Binding-site contacts:
Ligand atom C3 contacts residue GLY98 of chain 1.A at 3.6 Å.
Ligand atom C3 contacts residue THR226 of chain 1.A at 3.2 Å.
Ligand atom O4 contacts residue LEU99 of chain 1.A at 3.3 Å (h-bond).
Ligand atom C5 contacts residue ASN14 of chain 1.A at 3.7 Å.
Ligand atom C4 contacts residue LEU99 of chain 1.A at 3.7 Å (hydrophobic).
Ligand atom C6 contacts residue TYR12 of chain 1.A at 3.5 Å (hydrophobic).
Ligand atom O1 contacts residue ARG228 of chain 1.A at 3.1 Å (salt-bridge).
Ligand atom O5 contacts residue GLY227 of chain 1.A at 2.9 Å.
Ligand atom O6 contacts residue TYR12 of chain 1.A at 2.4 Å.
Ligand atom O6 contacts residue ASN14 of chain 1.A at 2.4 Å (h-bond).
Ligand atom C3 contacts residue LEU99 of chain 1.A at 3.0 Å (hydrophobic).
Ligand atom O2 contacts residue ARG228 of chain 1.A at 3.0 Å (salt-bridge).
Ligand atom O4 contacts residue GLY98 of chain 1.A at 3.5 Å.
Ligand atom C5 contacts residue ASP208 of chain 1.A at 2.8 Å.
Ligand atom C4 contacts residue THR226 of chain 1.A at 3.8 Å.
Ligand atom O6 contacts residue ASP208 of chain 1.A at 2.6 Å (salt-bridge).
Ligand atom O2 contacts residue LEU99 of chain 1.A at 3.8 Å.
Ligand atom O5 contacts residue ASP208 of chain 1.A at 3.4 Å (salt-bridge).
Ligand atom O4 contacts residue ALA207 of chain 1.A at 3.3 Å.
Ligand atom C6 contacts residue ASP208 of chain 1.A at 3.3 Å.
Ligand atom C4 contacts residue ASP208 of chain 1.A at 3.5 Å.
Ligand atom C1 contacts residue ARG228 of chain 1.A at 3.4 Å.
Ligand atom O4 contacts residue GLY224 of chain 1.A at 3.9 Å.
Ligand atom O4 contacts residue THR226 of chain 1.A at 2.6 Å (h-bond).
Ligand atom O4 contacts residue TYR100 of chain 1.A at 3.2 Å (h-bond).
Ligand atom C6 contacts residue ARG228 of chain 1.A at 3.8 Å.
Ligand atom O3 contacts residue THR226 of chain 1.A at 2.9 Å (h-bond).
Ligand atom O5 contacts residue ARG228 of chain 1.A at 2.6 Å (salt-bridge).
Ligand atom C5 contacts residue ARG228 of chain 1.A at 3.5 Å.
Ligand atom O1 contacts residue GLY227 of chain 1.A at 3.5 Å.
Ligand atom O3 contacts residue LEU99 of chain 1.A at 2.9 Å.
Ligand atom C5 contacts residue GLY227 of chain 1.A at 3.8 Å.
Ligand atom O3 contacts residue LEU229 of chain 1.A at 3.3 Å.
Ligand atom C1 contacts residue GLY227 of chain 1.A at 3.7 Å.
Ligand atom O4 contacts residue ASP208 of chain 1.A at 2.8 Å (salt-bridge).
Ligand atom O2 contacts residue GLY98 of chain 1.A at 3.9 Å.
Ligand atom C3 contacts residue GLY224 of chain 1.A at 3.7 Å.
Ligand atom O3 contacts residue GLY224 of chain 1.A at 2.5 Å (h-bond).
Ligand atom O2 contacts residue LEU229 of chain 1.A at 3.4 Å.
Ligand atom C6 contacts residue ASN14 of chain 1.A at 2.3 Å.

A protein and the small-molecule ligand that binds it are described below.
Small molecule (SMILES): OC[C@H]1O[C@H](O[C@H]2O[C@H](CO)[C@@H](O)[C@H](O)[C@H]2O)[C@H](O)[C@@H](O)[C@@H]1O

Sequence of chain 1.A:
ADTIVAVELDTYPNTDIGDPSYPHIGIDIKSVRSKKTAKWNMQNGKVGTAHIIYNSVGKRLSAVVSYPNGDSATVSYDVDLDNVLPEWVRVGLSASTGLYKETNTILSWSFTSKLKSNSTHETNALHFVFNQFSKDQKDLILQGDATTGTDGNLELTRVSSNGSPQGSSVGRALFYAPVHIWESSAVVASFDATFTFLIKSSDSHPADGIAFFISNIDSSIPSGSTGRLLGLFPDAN